Sequence of chain 1.B:
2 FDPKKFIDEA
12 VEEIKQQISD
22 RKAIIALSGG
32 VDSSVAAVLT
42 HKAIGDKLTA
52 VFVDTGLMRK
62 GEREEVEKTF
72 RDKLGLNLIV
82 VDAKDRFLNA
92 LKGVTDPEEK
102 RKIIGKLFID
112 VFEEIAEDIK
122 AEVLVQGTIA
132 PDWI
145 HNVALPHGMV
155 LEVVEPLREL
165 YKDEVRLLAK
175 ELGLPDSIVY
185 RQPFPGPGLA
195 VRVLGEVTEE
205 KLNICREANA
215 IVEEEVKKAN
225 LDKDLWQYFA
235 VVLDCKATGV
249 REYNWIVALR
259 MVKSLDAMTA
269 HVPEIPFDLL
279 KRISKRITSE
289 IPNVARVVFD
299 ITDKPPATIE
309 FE

Binding-site contacts:
Ligand atom O2P contacts residue THR306 of chain 1.A at 3.7 Å.
Ligand atom P contacts residue THR306 of chain 1.A at 3.7 Å.
Ligand atom O2 contacts residue PRO189 of chain 1.A at 3.6 Å.
Ligand atom C5' contacts residue LYS302 of chain 1.A at 3.8 Å.
Ligand atom C6 contacts residue ARG102 of chain 1.A at 3.8 Å.
Ligand atom O6 contacts residue PRO191 of chain 1.A at 3.4 Å.
Ligand atom C2 contacts residue GLY190 of chain 1.A at 3.3 Å.
Ligand atom C4 contacts residue PRO189 of chain 1.A at 3.9 Å (hydrophobic).
Ligand atom O3' contacts residue TRP230 of chain 1.A at 3.9 Å.
Ligand atom P contacts residue GLU308 of chain 1.A at 4.0 Å.
Ligand atom N1 contacts residue GLY190 of chain 1.A at 3.6 Å (h-bond).
Ligand atom O2' contacts residue GLU308 of chain 1.A at 2.7 Å (salt-bridge).
Ligand atom C8 contacts residue GLU308 of chain 1.A at 3.7 Å.
Ligand atom O3P contacts residue ILE307 of chain 1.A at 3.3 Å (h-bond).
Ligand atom C6 contacts residue PRO191 of chain 1.A at 3.5 Å (hydrophobic).
Ligand atom O2' contacts residue PRO189 of chain 1.A at 4.0 Å.
Ligand atom O3P contacts residue GLU308 of chain 1.A at 2.8 Å (salt-bridge).
Ligand atom O2P contacts residue LYS302 of chain 1.A at 4.1 Å.
Ligand atom O1P contacts residue LYS302 of chain 1.A at 2.7 Å (salt-bridge).
Ligand atom N7 contacts residue ARG102 of chain 1.A at 3.2 Å (salt-bridge).
Ligand atom O3P contacts residue THR306 of chain 1.A at 3.5 Å.
Ligand atom C2 contacts residue PRO191 of chain 1.A at 4.0 Å (hydrophobic).
Ligand atom O3' contacts residue ILE307 of chain 1.A at 4.1 Å.
Ligand atom C3' contacts residue GLN231 of chain 1.A at 3.5 Å.
Ligand atom O1P contacts residue ILE307 of chain 1.A at 2.7 Å (h-bond).
Ligand atom O2 contacts residue GLY190 of chain 1.A at 2.9 Å (h-bond).
Ligand atom C3' contacts residue ILE307 of chain 1.A at 4.0 Å (hydrophobic).
Ligand atom P contacts residue ARG249 of chain 1.B at 3.8 Å.
Ligand atom N3 contacts residue PRO189 of chain 1.A at 3.5 Å.
Ligand atom P contacts residue LYS302 of chain 1.A at 3.9 Å.
Ligand atom N1 contacts residue PRO191 of chain 1.A at 3.2 Å.
Ligand atom O2' contacts residue GLN231 of chain 1.A at 3.0 Å (h-bond).
Ligand atom C2 contacts residue PRO189 of chain 1.A at 3.5 Å (hydrophobic).
Ligand atom O1P contacts residue THR306 of chain 1.A at 3.7 Å.
Ligand atom O2P contacts residue ARG249 of chain 1.B at 3.1 Å (salt-bridge).
Ligand atom O3P contacts residue ARG249 of chain 1.B at 3.1 Å (salt-bridge).
Ligand atom O6 contacts residue ARG102 of chain 1.A at 2.8 Å (salt-bridge).
Ligand atom O3' contacts residue GLN231 of chain 1.A at 2.6 Å (h-bond).
Ligand atom P contacts residue ILE307 of chain 1.A at 3.4 Å.
Ligand atom C2' contacts residue GLU308 of chain 1.A at 3.5 Å.

Sequence of chain 1.A:
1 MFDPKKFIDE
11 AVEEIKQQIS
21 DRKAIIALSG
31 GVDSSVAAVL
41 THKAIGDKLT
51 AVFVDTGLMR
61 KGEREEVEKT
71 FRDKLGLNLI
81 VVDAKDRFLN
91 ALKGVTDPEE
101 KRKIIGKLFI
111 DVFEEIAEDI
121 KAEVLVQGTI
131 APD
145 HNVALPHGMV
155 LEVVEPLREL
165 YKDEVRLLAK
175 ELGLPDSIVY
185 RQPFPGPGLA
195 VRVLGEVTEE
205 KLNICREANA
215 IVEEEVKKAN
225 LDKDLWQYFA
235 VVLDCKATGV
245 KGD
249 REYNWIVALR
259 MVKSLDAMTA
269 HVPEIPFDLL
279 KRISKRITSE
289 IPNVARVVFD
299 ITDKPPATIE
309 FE

A protein and the small-molecule ligand that binds it are described below.
Small molecule (SMILES): O=c1[nH]c(=O)c2[nH+]cn([C@@H]3O[C@H](COP(=O)(O)O)[C@@H](O)[C@H]3O)c2[nH]1